Sequence of chain 2.B:
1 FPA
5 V

A protein and the small-molecule ligand that binds it are described below.
Small molecule (SMILES): [H]/N=C(\N)c1cc(-c2cccc(NC(=O)C(C)(C)Oc3ccc(Cl)c(Cl)c3)c2)cs1

Sequence of chain 2.A:
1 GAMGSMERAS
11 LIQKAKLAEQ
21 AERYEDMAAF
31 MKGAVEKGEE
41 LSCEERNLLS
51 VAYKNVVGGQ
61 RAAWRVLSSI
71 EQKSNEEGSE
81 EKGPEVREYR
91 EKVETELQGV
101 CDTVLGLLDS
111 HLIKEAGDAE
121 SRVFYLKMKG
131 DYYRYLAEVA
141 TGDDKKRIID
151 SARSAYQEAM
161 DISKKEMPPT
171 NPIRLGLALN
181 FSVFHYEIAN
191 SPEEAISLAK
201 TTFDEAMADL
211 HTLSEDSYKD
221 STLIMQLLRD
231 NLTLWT

Binding-site contacts:
Ligand atom C24 contacts residue VAL5 of chain 2.B at 4.3 Å (hydrophobic).
Ligand atom C08 contacts residue ASN47 of chain 2.A at 3.5 Å.
Ligand atom N03 contacts residue LEU48 of chain 2.A at 3.4 Å.
Ligand atom CL1 contacts residue LYS127 of chain 2.A at 3.5 Å.
Ligand atom N01 contacts residue GLU19 of chain 2.A at 2.9 Å (salt-bridge).
Ligand atom CL2 contacts residue ASN47 of chain 2.A at 4.0 Å.
Ligand atom CL1 contacts residue ILE173 of chain 2.A at 3.9 Å.
Ligand atom C06 contacts residue ASN47 of chain 2.A at 3.6 Å.
Ligand atom C18 contacts residue ILE224 of chain 2.A at 3.2 Å (hydrophobic).
Ligand atom C17 contacts residue ILE224 of chain 2.A at 4.3 Å (hydrophobic).
Ligand atom N03 contacts residue GLU19 of chain 2.A at 2.6 Å (salt-bridge).
Ligand atom N01 contacts residue VAL51 of chain 2.A at 3.7 Å.
Ligand atom CL2 contacts residue SER50 of chain 2.A at 4.2 Å.
Ligand atom C02 contacts residue LEU48 of chain 2.A at 4.1 Å (hydrophobic).
Ligand atom C19 contacts residue ILE224 of chain 2.A at 3.8 Å (hydrophobic).
Ligand atom C20 contacts residue PRO172 of chain 2.A at 4.2 Å (hydrophobic).
Ligand atom C20 contacts residue VAL5 of chain 2.B at 4.0 Å (hydrophobic).
Ligand atom C19 contacts residue VAL5 of chain 2.B at 4.0 Å (hydrophobic).
Ligand atom S29 contacts residue GLU44 of chain 2.A at 3.9 Å.
Ligand atom C04 contacts residue ASN47 of chain 2.A at 4.4 Å.
Ligand atom C11 contacts residue ASN47 of chain 2.A at 3.9 Å.
Ligand atom C28 contacts residue ASN47 of chain 2.A at 3.8 Å.
Ligand atom C07 contacts residue ASN47 of chain 2.A at 3.6 Å.
Ligand atom O16 contacts residue ILE224 of chain 2.A at 4.3 Å.
Ligand atom C27 contacts residue ASN47 of chain 2.A at 3.8 Å.
Ligand atom C19 contacts residue ILE173 of chain 2.A at 4.2 Å (hydrophobic).
Ligand atom C05 contacts residue ASN47 of chain 2.A at 4.0 Å.
Ligand atom CL2 contacts residue PHE124 of chain 2.A at 3.7 Å.
Ligand atom C18 contacts residue VAL5 of chain 2.B at 4.2 Å (hydrophobic).
Ligand atom C19 contacts residue GLY176 of chain 2.A at 4.2 Å.
Ligand atom C09 contacts residue ASN47 of chain 2.A at 3.9 Å.
Ligand atom S29 contacts residue ASN47 of chain 2.A at 4.4 Å.
Ligand atom C10 contacts residue ASN47 of chain 2.A at 4.0 Å.
Ligand atom C25 contacts residue LEU223 of chain 2.A at 3.8 Å (hydrophobic).
Ligand atom CL2 contacts residue VAL5 of chain 2.B at 3.9 Å.
Ligand atom C22 contacts residue VAL5 of chain 2.B at 4.2 Å (hydrophobic).
Ligand atom C19 contacts residue PRO172 of chain 2.A at 3.1 Å (hydrophobic).
Ligand atom C02 contacts residue GLU19 of chain 2.A at 3.6 Å.
Ligand atom C28 contacts residue GLU44 of chain 2.A at 4.3 Å.
Ligand atom C18 contacts residue PRO172 of chain 2.A at 3.8 Å (hydrophobic).